A protein and the small-molecule ligand that binds it are described below.
Small molecule (SMILES): CCN1c2ccccc2C(=O)N(C)c2cnc(Nc3ccc(C(=O)N4CCC(N5CCN(C)CC5)CC4)cc3OC)nc21

Binding-site contacts:
Ligand atom C23 contacts residue LEU53 of chain 1.A at 3.8 Å (hydrophobic).
Ligand atom C24 contacts residue TYR98 of chain 1.A at 3.7 Å (hydrophobic).
Ligand atom C17 contacts residue PRO41 of chain 1.A at 3.9 Å (hydrophobic).
Ligand atom C27 contacts residue ILE105 of chain 1.A at 3.9 Å (hydrophobic).
Ligand atom O1 contacts residue ASN99 of chain 1.A at 3.1 Å (h-bond).
Ligand atom N5 contacts residue LEU51 of chain 1.A at 3.8 Å.
Ligand atom C15 contacts residue TRP40 of chain 1.A at 3.6 Å (hydrophobic).
Ligand atom C15 contacts residue LEU51 of chain 1.A at 3.7 Å (hydrophobic).
Ligand atom C18 contacts residue PRO41 of chain 1.A at 2.8 Å (hydrophobic).
Ligand atom C25 contacts residue TYR98 of chain 1.A at 4.0 Å (hydrophobic).
Ligand atom C12 contacts residue TRP40 of chain 1.A at 3.9 Å (hydrophobic).
Ligand atom C31 contacts residue ILE105 of chain 1.A at 4.0 Å (hydrophobic).
Ligand atom C9 contacts residue TRP40 of chain 1.A at 3.4 Å (hydrophobic).
Ligand atom C2 contacts residue TRP40 of chain 1.A at 4.0 Å (hydrophobic).
Ligand atom C28 contacts residue PHE42 of chain 1.A at 3.8 Å (hydrophobic).
Ligand atom C31 contacts residue TRP40 of chain 1.A at 3.6 Å (hydrophobic).
Ligand atom N7 contacts residue ILE105 of chain 1.A at 4.1 Å.
Ligand atom C18 contacts residue VAL46 of chain 1.A at 4.0 Å (hydrophobic).
Ligand atom O1 contacts residue CYS95 of chain 1.A at 4.0 Å.
Ligand atom C14 contacts residue LEU51 of chain 1.A at 4.0 Å (hydrophobic).
Ligand atom O2 contacts residue GLN44 of chain 1.A at 3.8 Å.
Ligand atom C20 contacts residue LEU51 of chain 1.A at 4.0 Å (hydrophobic).
Ligand atom C28 contacts residue PRO41 of chain 1.A at 3.9 Å (hydrophobic).
Ligand atom C14 contacts residue TRP40 of chain 1.A at 3.7 Å (hydrophobic).
Ligand atom C31 contacts residue PRO41 of chain 1.A at 4.0 Å (hydrophobic).
Ligand atom N4 contacts residue PRO41 of chain 1.A at 2.9 Å (h-bond).
Ligand atom C16 contacts residue TRP40 of chain 1.A at 3.6 Å (hydrophobic).
Ligand atom C13 contacts residue TRP40 of chain 1.A at 3.9 Å (hydrophobic).
Ligand atom C19 contacts residue PRO41 of chain 1.A at 3.9 Å (hydrophobic).
Ligand atom C25 contacts residue LEU53 of chain 1.A at 4.0 Å (hydrophobic).
Ligand atom C30 contacts residue GLN44 of chain 1.A at 3.9 Å.
Ligand atom C17 contacts residue LEU51 of chain 1.A at 3.8 Å (hydrophobic).
Ligand atom C11 contacts residue TRP40 of chain 1.A at 3.7 Å (hydrophobic).
Ligand atom C8 contacts residue TRP40 of chain 1.A at 3.6 Å (hydrophobic).
Ligand atom C24 contacts residue ASN99 of chain 1.A at 3.5 Å.
Ligand atom C27 contacts residue ASN99 of chain 1.A at 4.0 Å.
Ligand atom C25 contacts residue ASN99 of chain 1.A at 3.5 Å.
Ligand atom C24 contacts residue LEU53 of chain 1.A at 3.6 Å (hydrophobic).
Ligand atom C29 contacts residue ILE105 of chain 1.A at 3.9 Å (hydrophobic).
Ligand atom O1 contacts residue ILE105 of chain 1.A at 4.0 Å.

Sequence of chain 1.A:
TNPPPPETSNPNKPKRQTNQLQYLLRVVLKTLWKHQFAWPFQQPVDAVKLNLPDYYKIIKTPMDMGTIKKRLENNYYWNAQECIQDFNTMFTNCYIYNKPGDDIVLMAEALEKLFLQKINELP